Binding-site contacts:
Ligand atom N1 contacts residue GLU194 of chain 1.D at 3.2 Å (salt-bridge).
Ligand atom F4 contacts residue ALA278 of chain 1.D at 3.5 Å.
Ligand atom N2 contacts residue PHE98 of chain 1.D at 3.8 Å.
Ligand atom C4 contacts residue SER282 of chain 1.D at 3.2 Å.
Ligand atom C12 contacts residue GLN222 of chain 1.D at 4.0 Å.
Ligand atom C10 contacts residue LEU191 of chain 1.D at 3.8 Å (hydrophobic).
Ligand atom C7 contacts residue SER282 of chain 1.D at 3.9 Å.
Ligand atom C14 contacts residue GLN222 of chain 1.D at 3.6 Å.
Ligand atom C14 contacts residue PHE225 of chain 1.D at 3.8 Å (hydrophobic).
Ligand atom C2 contacts residue GLU194 of chain 1.D at 3.8 Å.
Ligand atom C4 contacts residue ALA283 of chain 1.D at 3.7 Å (hydrophobic).
Ligand atom C14 contacts residue LEU226 of chain 1.D at 3.7 Å (hydrophobic).
Ligand atom C5 contacts residue GLU194 of chain 1.D at 3.6 Å.
Ligand atom F1 contacts residue SER282 of chain 1.D at 3.9 Å.
Ligand atom C9 contacts residue SER282 of chain 1.D at 3.5 Å.
Ligand atom C15 contacts residue GLN222 of chain 1.D at 3.2 Å.
Ligand atom F2 contacts residue LEU191 of chain 1.D at 3.9 Å.
Ligand atom C3 contacts residue PHE98 of chain 1.D at 3.7 Å (hydrophobic).
Ligand atom C11 contacts residue SER282 of chain 1.D at 3.9 Å.
Ligand atom N2 contacts residue LEU99 of chain 1.D at 3.3 Å.
Ligand atom F1 contacts residue VAL286 of chain 1.D at 3.6 Å.
Ligand atom F2 contacts residue SER282 of chain 1.D at 3.8 Å.
Ligand atom C6 contacts residue SER282 of chain 1.D at 4.0 Å.
Ligand atom F4 contacts residue SER282 of chain 1.D at 3.8 Å.
Ligand atom F1 contacts residue LEU191 of chain 1.D at 3.4 Å.
Ligand atom C10 contacts residue SER282 of chain 1.D at 3.5 Å.
Ligand atom S1 contacts residue PHE98 of chain 1.D at 3.5 Å.
Ligand atom F3 contacts residue LEU88 of chain 1.D at 3.9 Å.
Ligand atom C8 contacts residue SER282 of chain 1.D at 3.9 Å.
Ligand atom C4 contacts residue ASP279 of chain 1.D at 4.1 Å.
Ligand atom C9 contacts residue ALA187 of chain 1.D at 3.9 Å (hydrophobic).
Ligand atom C5 contacts residue PHE98 of chain 1.D at 3.6 Å (hydrophobic).
Ligand atom S1 contacts residue ASP279 of chain 1.D at 3.5 Å (salt-bridge).
Ligand atom C15 contacts residue LEU88 of chain 1.D at 4.0 Å (hydrophobic).
Ligand atom N2 contacts residue GLU194 of chain 1.D at 3.2 Å (salt-bridge).
Ligand atom C1 contacts residue GLU194 of chain 1.D at 3.2 Å.
Ligand atom F4 contacts residue ASP279 of chain 1.D at 3.5 Å.
Ligand atom F2 contacts residue GLY190 of chain 1.D at 3.9 Å.
Ligand atom F2 contacts residue ALA187 of chain 1.D at 2.9 Å.
Ligand atom C11 contacts residue LEU191 of chain 1.D at 3.7 Å (hydrophobic).

Sequence of chain 1.D:
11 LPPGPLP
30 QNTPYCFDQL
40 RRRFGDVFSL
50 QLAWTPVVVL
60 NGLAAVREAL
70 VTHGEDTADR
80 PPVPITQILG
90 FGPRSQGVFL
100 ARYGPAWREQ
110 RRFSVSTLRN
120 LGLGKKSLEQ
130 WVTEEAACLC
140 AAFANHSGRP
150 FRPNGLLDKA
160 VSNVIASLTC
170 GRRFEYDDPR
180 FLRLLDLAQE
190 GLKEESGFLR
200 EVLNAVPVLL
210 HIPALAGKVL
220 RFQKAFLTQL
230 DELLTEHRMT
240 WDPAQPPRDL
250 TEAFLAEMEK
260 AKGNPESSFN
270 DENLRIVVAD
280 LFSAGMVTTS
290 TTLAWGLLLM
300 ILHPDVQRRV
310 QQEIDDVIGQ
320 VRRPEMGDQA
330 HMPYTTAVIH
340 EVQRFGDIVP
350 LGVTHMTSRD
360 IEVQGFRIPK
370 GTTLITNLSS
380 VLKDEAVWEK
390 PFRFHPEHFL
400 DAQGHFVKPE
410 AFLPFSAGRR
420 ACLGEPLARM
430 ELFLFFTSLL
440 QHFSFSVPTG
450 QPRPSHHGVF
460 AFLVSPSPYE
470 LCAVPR

The small molecule below binds the protein below.
Small molecule (SMILES): C[C@@]1(c2cc(CNC3(C(F)(F)F)CC3)c(F)cc2F)CCSC(N)=N1